Binding-site contacts:
Ligand atom C5 contacts residue ASN324 of chain 1.A at 3.7 Å.
Ligand atom C4 contacts residue ASN324 of chain 1.A at 4.2 Å.
Ligand atom C7 contacts residue GLY323 of chain 1.A at 3.7 Å.
Ligand atom N2 contacts residue ASN324 of chain 1.A at 2.9 Å (h-bond).
Ligand atom C7 contacts residue ASN324 of chain 1.A at 3.5 Å.
Ligand atom C2 contacts residue ASN324 of chain 1.A at 2.5 Å.
Ligand atom O7 contacts residue ASN324 of chain 1.A at 4.0 Å.
Ligand atom C8 contacts residue GLY323 of chain 1.A at 3.5 Å.
Ligand atom C1 contacts residue ASN324 of chain 1.A at 1.5 Å.
Ligand atom C3 contacts residue ASN324 of chain 1.A at 3.8 Å.
Ligand atom O5 contacts residue ASN324 of chain 1.A at 2.4 Å (h-bond).
Ligand atom C8 contacts residue ASN324 of chain 1.A at 3.9 Å.
Ligand atom O7 contacts residue GLY323 of chain 1.A at 3.6 Å.

The small molecule below binds the protein below.
Small molecule (SMILES): CC(=O)N[C@@H]1[C@@H](O)[C@H](O)[C@@H](CO)O[C@H]1O

Sequence of chain 1.A:
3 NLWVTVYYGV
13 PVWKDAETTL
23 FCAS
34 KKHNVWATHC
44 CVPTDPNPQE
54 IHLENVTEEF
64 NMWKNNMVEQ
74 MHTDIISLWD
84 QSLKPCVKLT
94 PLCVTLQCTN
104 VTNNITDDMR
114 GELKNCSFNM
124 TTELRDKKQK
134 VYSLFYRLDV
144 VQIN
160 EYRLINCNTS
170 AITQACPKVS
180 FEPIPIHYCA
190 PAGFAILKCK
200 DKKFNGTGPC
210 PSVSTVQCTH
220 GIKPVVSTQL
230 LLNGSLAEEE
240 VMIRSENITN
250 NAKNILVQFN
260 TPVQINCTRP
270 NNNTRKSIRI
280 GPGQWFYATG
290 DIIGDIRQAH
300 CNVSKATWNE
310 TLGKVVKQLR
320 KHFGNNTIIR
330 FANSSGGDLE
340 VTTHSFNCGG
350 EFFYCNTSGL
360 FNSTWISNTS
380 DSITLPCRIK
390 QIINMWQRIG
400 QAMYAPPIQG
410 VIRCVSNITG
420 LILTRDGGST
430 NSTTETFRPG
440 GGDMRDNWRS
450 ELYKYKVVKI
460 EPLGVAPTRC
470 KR